Sequence of chain 1.C:
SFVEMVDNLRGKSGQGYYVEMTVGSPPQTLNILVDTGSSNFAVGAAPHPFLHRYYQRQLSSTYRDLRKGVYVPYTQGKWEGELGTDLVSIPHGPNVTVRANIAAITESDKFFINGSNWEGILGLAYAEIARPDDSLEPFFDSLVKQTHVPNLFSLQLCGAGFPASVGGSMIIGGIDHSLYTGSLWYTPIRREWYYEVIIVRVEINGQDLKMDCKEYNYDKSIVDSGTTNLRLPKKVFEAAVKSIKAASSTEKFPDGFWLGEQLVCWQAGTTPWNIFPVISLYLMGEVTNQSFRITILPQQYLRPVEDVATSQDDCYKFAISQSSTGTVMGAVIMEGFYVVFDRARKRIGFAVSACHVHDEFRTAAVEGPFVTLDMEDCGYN

Binding-site contacts:
Ligand atom O61 contacts residue GLY50 of chain 1.C at 3.3 Å (h-bond).
Ligand atom C46 contacts residue THR88 of chain 1.C at 3.3 Å.
Ligand atom C5 contacts residue GLY246 of chain 1.C at 3.4 Å.
Ligand atom F4 contacts residue THR248 of chain 1.C at 3.3 Å.
Ligand atom C25 contacts residue ASP244 of chain 1.C at 3.2 Å.
Ligand atom C42 contacts residue PRO86 of chain 1.C at 3.4 Å (hydrophobic).
Ligand atom C44 contacts residue THR88 of chain 1.C at 3.6 Å.
Ligand atom C39 contacts residue GLY50 of chain 1.C at 3.4 Å.
Ligand atom F70 contacts residue GLY29 of chain 1.C at 3.2 Å.
Ligand atom F68 contacts residue GLN28 of chain 1.C at 3.5 Å.
Ligand atom O61 contacts residue SER51 of chain 1.C at 3.6 Å.
Ligand atom C35 contacts residue ASP244 of chain 1.C at 3.5 Å.
Ligand atom F69 contacts residue LEU46 of chain 1.C at 3.3 Å.
Ligand atom O61 contacts residue TYR87 of chain 1.C at 3.5 Å.
Ligand atom C67 contacts residue GLY29 of chain 1.C at 3.6 Å.
Ligand atom C16 contacts residue ASP48 of chain 1.C at 3.4 Å.
Ligand atom N33 contacts residue GLY50 of chain 1.C at 3.0 Å (h-bond).
Ligand atom C57 contacts residue VAL85 of chain 1.C at 3.6 Å (hydrophobic).
Ligand atom C23 contacts residue ASP244 of chain 1.C at 3.3 Å.
Ligand atom C35 contacts residue GLY50 of chain 1.C at 3.5 Å.
Ligand atom N33 contacts residue ASP244 of chain 1.C at 2.8 Å (salt-bridge).
Ligand atom O32 contacts residue TYR87 of chain 1.C at 3.2 Å.
Ligand atom C29 contacts residue GLY246 of chain 1.C at 3.6 Å.
Ligand atom F69 contacts residue GLY29 of chain 1.C at 3.4 Å.
Ligand atom O61 contacts residue ASP48 of chain 1.C at 2.6 Å (salt-bridge).
Ligand atom C25 contacts residue THR247 of chain 1.C at 3.2 Å.
Ligand atom C14 contacts residue GLY246 of chain 1.C at 3.4 Å.
Ligand atom C57 contacts residue SER51 of chain 1.C at 3.7 Å.
Ligand atom C21 contacts residue ASP244 of chain 1.C at 3.7 Å.
Ligand atom F69 contacts residue GLY246 of chain 1.C at 3.3 Å.
Ligand atom F68 contacts residue THR248 of chain 1.C at 3.5 Å.
Ligand atom F68 contacts residue GLY29 of chain 1.C at 3.1 Å.
Ligand atom N64 contacts residue PHE124 of chain 1.C at 2.9 Å (h-bond).
Ligand atom F68 contacts residue GLY27 of chain 1.C at 3.7 Å.
Ligand atom O32 contacts residue THR88 of chain 1.C at 2.9 Å (h-bond).
Ligand atom C21 contacts residue ASP48 of chain 1.C at 3.5 Å.
Ligand atom F70 contacts residue GLN28 of chain 1.C at 2.8 Å.
Ligand atom F63 contacts residue PHE124 of chain 1.C at 3.0 Å.
Ligand atom C67 contacts residue GLN28 of chain 1.C at 3.6 Å.
Ligand atom F63 contacts residue GLN89 of chain 1.C at 3.5 Å.

The small molecule below binds the protein below.
Small molecule (SMILES): CC(C)(C)c1cccc(CN[C@H]2C[S@](=O)C[C@@H](Cc3cc(F)c(N)c(OC(C(F)(F)F)C(F)(F)F)c3)[C@@H]2O)c1